Sequence of chain 1.A:
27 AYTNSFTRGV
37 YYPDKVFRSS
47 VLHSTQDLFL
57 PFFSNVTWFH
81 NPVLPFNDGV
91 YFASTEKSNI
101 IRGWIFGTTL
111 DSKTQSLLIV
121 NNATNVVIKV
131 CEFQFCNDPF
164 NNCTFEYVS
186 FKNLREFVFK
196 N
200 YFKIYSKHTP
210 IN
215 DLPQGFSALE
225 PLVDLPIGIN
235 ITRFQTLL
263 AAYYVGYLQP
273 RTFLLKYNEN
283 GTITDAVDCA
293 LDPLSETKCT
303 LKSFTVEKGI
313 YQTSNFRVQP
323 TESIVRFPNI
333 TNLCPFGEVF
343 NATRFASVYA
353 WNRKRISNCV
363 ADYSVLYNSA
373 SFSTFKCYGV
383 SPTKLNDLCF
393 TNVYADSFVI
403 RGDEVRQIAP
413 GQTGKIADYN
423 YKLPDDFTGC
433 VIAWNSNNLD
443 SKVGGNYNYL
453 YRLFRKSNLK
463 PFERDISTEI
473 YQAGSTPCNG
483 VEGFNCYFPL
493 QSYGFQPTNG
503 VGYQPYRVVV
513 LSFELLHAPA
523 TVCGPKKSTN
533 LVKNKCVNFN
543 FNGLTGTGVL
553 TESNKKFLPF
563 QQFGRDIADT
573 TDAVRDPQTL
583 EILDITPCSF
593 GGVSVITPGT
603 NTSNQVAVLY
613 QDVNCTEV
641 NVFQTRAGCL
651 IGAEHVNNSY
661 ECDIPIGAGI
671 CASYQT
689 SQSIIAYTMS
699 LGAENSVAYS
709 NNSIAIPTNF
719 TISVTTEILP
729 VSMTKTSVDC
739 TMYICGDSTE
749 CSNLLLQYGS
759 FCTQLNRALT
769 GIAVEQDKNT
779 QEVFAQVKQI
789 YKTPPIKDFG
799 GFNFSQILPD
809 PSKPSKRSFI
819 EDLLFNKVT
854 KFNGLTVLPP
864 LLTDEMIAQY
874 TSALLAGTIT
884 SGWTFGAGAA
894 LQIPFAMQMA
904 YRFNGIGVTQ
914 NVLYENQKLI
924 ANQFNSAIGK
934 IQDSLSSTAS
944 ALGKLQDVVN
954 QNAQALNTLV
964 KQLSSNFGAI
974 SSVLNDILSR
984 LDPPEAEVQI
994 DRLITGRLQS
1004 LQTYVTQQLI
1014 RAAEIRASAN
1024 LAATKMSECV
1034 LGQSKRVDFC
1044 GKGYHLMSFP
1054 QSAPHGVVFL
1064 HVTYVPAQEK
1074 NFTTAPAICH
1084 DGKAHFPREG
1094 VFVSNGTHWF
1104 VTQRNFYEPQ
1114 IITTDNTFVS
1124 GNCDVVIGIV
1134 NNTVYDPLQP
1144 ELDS

Binding-site contacts:
Ligand atom C1 contacts residue ASN343 of chain 1.A at 1.4 Å.
Ligand atom C7 contacts residue VAL367 of chain 1.A at 4.2 Å (hydrophobic).
Ligand atom N2 contacts residue ASN343 of chain 1.A at 2.9 Å (h-bond).
Ligand atom C2 contacts residue ASN343 of chain 1.A at 2.5 Å.
Ligand atom O3 contacts residue VAL367 of chain 1.A at 4.0 Å.
Ligand atom C8 contacts residue PHE342 of chain 1.A at 4.1 Å (hydrophobic).
Ligand atom C4 contacts residue ASN343 of chain 1.A at 4.2 Å.
Ligand atom C5 contacts residue ASN343 of chain 1.A at 3.7 Å.
Ligand atom C3 contacts residue ASN343 of chain 1.A at 3.8 Å.
Ligand atom C7 contacts residue ASN343 of chain 1.A at 4.1 Å.
Ligand atom O7 contacts residue VAL367 of chain 1.A at 3.4 Å.
Ligand atom C8 contacts residue LEU368 of chain 1.A at 3.7 Å (hydrophobic).
Ligand atom O5 contacts residue ASN343 of chain 1.A at 2.4 Å (h-bond).

The small molecule below binds the protein below.
Small molecule (SMILES): CC(=O)N[C@@H]1[C@@H](O)[C@H](O)[C@@H](CO)O[C@H]1O